This small molecule binds to this protein.
Small molecule (SMILES): O=C(O)c1ccc(O)c(Cl)c1

Binding-site contacts:
Ligand atom C3 contacts residue FE1 of chain 1.GA at 4.0 Å.
Ligand atom O2 contacts residue ARG133 of chain 1.K at 4.0 Å.
Ligand atom C6 contacts residue PRO15 of chain 1.K at 3.8 Å (hydrophobic).
Ligand atom CL3 contacts residue HIS162 of chain 1.L at 3.4 Å.
Ligand atom O2 contacts residue TRP149 of chain 1.L at 3.3 Å.
Ligand atom O4 contacts residue FE1 of chain 1.GA at 2.0 Å.
Ligand atom O4 contacts residue HIS160 of chain 1.L at 3.1 Å (h-bond).
Ligand atom C1 contacts residue PRO15 of chain 1.K at 3.4 Å (hydrophobic).
Ligand atom C5 contacts residue TYR147 of chain 1.L at 2.9 Å (hydrophobic).
Ligand atom C3 contacts residue PRO15 of chain 1.K at 3.9 Å (hydrophobic).
Ligand atom C3 contacts residue ARG157 of chain 1.L at 3.6 Å.
Ligand atom C6 contacts residue TRP149 of chain 1.L at 3.9 Å (hydrophobic).
Ligand atom O1 contacts residue TRP149 of chain 1.L at 3.8 Å.
Ligand atom CL3 contacts residue THR12 of chain 1.K at 3.6 Å.
Ligand atom C2 contacts residue TYR24 of chain 1.L at 3.8 Å (hydrophobic).
Ligand atom C5 contacts residue FE1 of chain 1.GA at 4.0 Å.
Ligand atom C7 contacts residue TRP149 of chain 1.L at 3.4 Å (hydrophobic).
Ligand atom C3 contacts residue ILE191 of chain 1.L at 3.6 Å (hydrophobic).
Ligand atom C4 contacts residue TYR147 of chain 1.L at 2.7 Å (hydrophobic).
Ligand atom C7 contacts residue PRO15 of chain 1.K at 3.8 Å (hydrophobic).
Ligand atom C7 contacts residue ARG133 of chain 1.K at 3.9 Å.
Ligand atom C4 contacts residue FE1 of chain 1.GA at 3.2 Å.
Ligand atom C5 contacts residue ARG157 of chain 1.L at 4.0 Å.
Ligand atom CL3 contacts residue ILE191 of chain 1.L at 3.7 Å.
Ligand atom C2 contacts residue ILE191 of chain 1.L at 3.4 Å (hydrophobic).
Ligand atom O1 contacts residue TYR24 of chain 1.L at 2.7 Å (h-bond).
Ligand atom C2 contacts residue PRO15 of chain 1.K at 3.4 Å (hydrophobic).
Ligand atom CL3 contacts residue GLN177 of chain 1.L at 3.2 Å.
Ligand atom C3 contacts residue GLY14 of chain 1.K at 4.0 Å.
Ligand atom O4 contacts residue ARG157 of chain 1.L at 3.0 Å (salt-bridge).
Ligand atom CL3 contacts residue ARG157 of chain 1.L at 3.2 Å.
Ligand atom O4 contacts residue TYR147 of chain 1.L at 1.9 Å (h-bond).
Ligand atom C1 contacts residue TRP149 of chain 1.L at 3.7 Å (hydrophobic).
Ligand atom C4 contacts residue ARG157 of chain 1.L at 3.5 Å.
Ligand atom CL3 contacts residue GLY14 of chain 1.K at 3.8 Å.
Ligand atom O4 contacts residue HIS162 of chain 1.L at 3.5 Å (h-bond).
Ligand atom C2 contacts residue GLY14 of chain 1.K at 4.0 Å.
Ligand atom O1 contacts residue ARG133 of chain 1.K at 3.4 Å.
Ligand atom C7 contacts residue TYR24 of chain 1.L at 3.9 Å (hydrophobic).
Ligand atom O4 contacts residue TYR108 of chain 1.L at 3.5 Å (h-bond).

Sequence of chain 1.K:
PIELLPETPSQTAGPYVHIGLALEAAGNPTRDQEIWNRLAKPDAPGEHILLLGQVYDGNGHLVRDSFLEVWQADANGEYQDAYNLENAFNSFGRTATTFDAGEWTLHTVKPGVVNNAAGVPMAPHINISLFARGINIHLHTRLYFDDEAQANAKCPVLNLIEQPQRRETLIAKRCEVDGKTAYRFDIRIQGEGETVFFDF

Sequence of chain 1.L:
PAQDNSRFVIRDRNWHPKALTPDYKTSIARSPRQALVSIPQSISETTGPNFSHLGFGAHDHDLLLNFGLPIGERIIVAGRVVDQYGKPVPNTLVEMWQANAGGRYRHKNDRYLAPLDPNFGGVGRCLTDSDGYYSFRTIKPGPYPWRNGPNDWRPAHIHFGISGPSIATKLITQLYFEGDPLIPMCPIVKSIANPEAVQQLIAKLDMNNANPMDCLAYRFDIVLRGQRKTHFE